This protein binds this small molecule.
Small molecule (SMILES): Cc1nnc(Nc2cccc(F)c2)s1

Binding-site contacts:
Ligand atom C7 contacts residue TYR163 of chain 1.A at 4.1 Å (hydrophobic).
Ligand atom C1 contacts residue ALA37 of chain 1.A at 4.2 Å (hydrophobic).
Ligand atom C1 contacts residue CYS122 of chain 1.A at 3.8 Å (hydrophobic).
Ligand atom N1 contacts residue ARG160 of chain 1.A at 4.0 Å.
Ligand atom S1 contacts residue VAL35 of chain 1.A at 4.2 Å.
Ligand atom C6 contacts residue ARG160 of chain 1.A at 4.4 Å.
Ligand atom N2 contacts residue ARG160 of chain 1.A at 3.4 Å.
Ligand atom C2 contacts residue CYS122 of chain 1.A at 4.3 Å (hydrophobic).
Ligand atom C2 contacts residue ASP156 of chain 1.A at 3.9 Å.
Ligand atom C8 contacts residue TYR163 of chain 1.A at 4.0 Å (hydrophobic).
Ligand atom C5 contacts residue TYR63 of chain 1.A at 4.0 Å (hydrophobic).
Ligand atom C4 contacts residue TYR63 of chain 1.A at 4.1 Å (hydrophobic).
Ligand atom C2 contacts residue ALA37 of chain 1.A at 4.4 Å (hydrophobic).
Ligand atom N1 contacts residue PHE159 of chain 1.A at 3.9 Å.
Ligand atom C5 contacts residue ARG160 of chain 1.A at 4.1 Å.
Ligand atom N3 contacts residue TYR63 of chain 1.A at 4.1 Å.
Ligand atom C9 contacts residue PHE159 of chain 1.A at 4.2 Å (hydrophobic).
Ligand atom C6 contacts residue TYR63 of chain 1.A at 4.5 Å (hydrophobic).
Ligand atom C4 contacts residue ARG160 of chain 1.A at 4.1 Å.
Ligand atom S1 contacts residue CYS122 of chain 1.A at 4.1 Å.
Ligand atom N2 contacts residue ASP156 of chain 1.A at 4.0 Å.
Ligand atom C1 contacts residue ASP156 of chain 1.A at 3.7 Å.
Ligand atom N3 contacts residue ARG160 of chain 1.A at 4.1 Å.
Ligand atom N1 contacts residue ASP156 of chain 1.A at 3.6 Å.
Ligand atom F1 contacts residue TYR163 of chain 1.A at 2.7 Å.
Ligand atom C9 contacts residue TYR63 of chain 1.A at 4.5 Å (hydrophobic).
Ligand atom C1 contacts residue LEU119 of chain 1.A at 3.2 Å (hydrophobic).
Ligand atom F1 contacts residue PHE159 of chain 1.A at 3.8 Å.
Ligand atom N2 contacts residue PHE159 of chain 1.A at 4.4 Å.
Ligand atom C3 contacts residue ARG160 of chain 1.A at 3.8 Å.

Sequence of chain 1.A:
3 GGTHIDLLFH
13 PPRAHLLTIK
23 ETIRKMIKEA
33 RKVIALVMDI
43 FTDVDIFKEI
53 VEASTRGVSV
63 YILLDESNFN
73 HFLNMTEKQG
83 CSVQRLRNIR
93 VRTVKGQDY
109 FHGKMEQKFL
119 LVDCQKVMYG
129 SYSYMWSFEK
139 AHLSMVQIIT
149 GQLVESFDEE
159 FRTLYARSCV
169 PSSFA